This small molecule binds to this protein.
Small molecule (SMILES): CC(=O)N[C@H]1[C@H]([C@H](O)[C@H](O)CO)O[C@@](O[C@H]2[C@@H](O)[C@@H](CO)O[C@@H](O[C@H]3[C@H](O)[C@@H](O)[C@H](O)O[C@@H]3CO)[C@@H]2O)(C(=O)O)C[C@@H]1O

Sequence of chain 3.B:
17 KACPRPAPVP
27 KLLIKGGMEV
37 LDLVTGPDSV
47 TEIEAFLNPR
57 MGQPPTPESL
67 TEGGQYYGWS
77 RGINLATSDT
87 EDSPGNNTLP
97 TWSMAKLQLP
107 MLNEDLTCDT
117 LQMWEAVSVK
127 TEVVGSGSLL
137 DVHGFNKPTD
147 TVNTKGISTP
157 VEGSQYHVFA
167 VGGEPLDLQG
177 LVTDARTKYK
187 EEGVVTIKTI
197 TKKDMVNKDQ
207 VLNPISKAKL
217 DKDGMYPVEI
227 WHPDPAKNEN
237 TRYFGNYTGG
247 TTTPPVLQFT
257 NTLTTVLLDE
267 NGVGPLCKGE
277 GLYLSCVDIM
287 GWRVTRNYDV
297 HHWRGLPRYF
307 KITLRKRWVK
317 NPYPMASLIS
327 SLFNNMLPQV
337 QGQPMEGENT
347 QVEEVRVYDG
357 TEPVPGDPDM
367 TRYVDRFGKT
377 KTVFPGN

Sequence of chain 3.C:
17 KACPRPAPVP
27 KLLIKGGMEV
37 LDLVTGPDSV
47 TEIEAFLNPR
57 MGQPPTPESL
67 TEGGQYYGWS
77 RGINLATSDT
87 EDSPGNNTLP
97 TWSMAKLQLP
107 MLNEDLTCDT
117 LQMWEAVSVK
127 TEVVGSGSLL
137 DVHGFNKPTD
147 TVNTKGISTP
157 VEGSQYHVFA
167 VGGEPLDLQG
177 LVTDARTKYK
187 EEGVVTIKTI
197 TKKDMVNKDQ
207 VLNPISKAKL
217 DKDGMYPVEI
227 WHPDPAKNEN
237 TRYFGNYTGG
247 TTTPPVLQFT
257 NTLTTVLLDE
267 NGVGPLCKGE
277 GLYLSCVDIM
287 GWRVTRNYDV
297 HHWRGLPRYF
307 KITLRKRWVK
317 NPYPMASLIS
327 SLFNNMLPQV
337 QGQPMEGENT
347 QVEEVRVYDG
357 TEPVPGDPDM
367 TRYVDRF

Binding-site contacts:
Ligand atom C3 contacts residue VAL296 of chain 3.B at 3.5 Å (hydrophobic).
Ligand atom C1 contacts residue GLY78 of chain 3.B at 4.1 Å.
Ligand atom O3 contacts residue VAL296 of chain 3.B at 3.9 Å.
Ligand atom C2 contacts residue GLY78 of chain 3.B at 3.9 Å.
Ligand atom C5 contacts residue TYR72 of chain 3.B at 3.7 Å (hydrophobic).
Ligand atom C4 contacts residue TYR72 of chain 3.B at 3.9 Å (hydrophobic).
Ligand atom C11 contacts residue ASP85 of chain 3.C at 3.7 Å.
Ligand atom O3 contacts residue ARG77 of chain 3.B at 4.1 Å.
Ligand atom C3 contacts residue GLY78 of chain 3.B at 3.8 Å.
Ligand atom C4 contacts residue HIS298 of chain 3.B at 3.5 Å.
Ligand atom O3 contacts residue GLY78 of chain 3.B at 3.0 Å.
Ligand atom C6 contacts residue TYR72 of chain 3.B at 3.9 Å (hydrophobic).
Ligand atom C5 contacts residue ASN93 of chain 3.B at 4.0 Å.
Ligand atom C11 contacts residue TYR72 of chain 3.B at 3.5 Å (hydrophobic).
Ligand atom O4 contacts residue GLY78 of chain 3.B at 3.1 Å.
Ligand atom C9 contacts residue ARG77 of chain 3.B at 3.5 Å.
Ligand atom C1 contacts residue ARG77 of chain 3.B at 3.3 Å.
Ligand atom C6 contacts residue ASN93 of chain 3.B at 3.2 Å.
Ligand atom C3 contacts residue GLY78 of chain 3.B at 3.8 Å.
Ligand atom C4 contacts residue ARG77 of chain 3.B at 3.8 Å.
Ligand atom O1B contacts residue ARG77 of chain 3.B at 2.7 Å (salt-bridge).
Ligand atom O1B contacts residue TYR72 of chain 3.B at 3.8 Å.
Ligand atom O4 contacts residue HIS298 of chain 3.B at 3.1 Å (h-bond).
Ligand atom N5 contacts residue TYR72 of chain 3.B at 2.8 Å (h-bond).
Ligand atom C4 contacts residue GLY78 of chain 3.B at 3.3 Å.
Ligand atom C5 contacts residue ARG77 of chain 3.B at 4.2 Å.
Ligand atom C3 contacts residue HIS298 of chain 3.B at 3.5 Å.
Ligand atom O4 contacts residue ILE79 of chain 3.B at 3.8 Å.
Ligand atom O4 contacts residue ASN80 of chain 3.B at 4.3 Å.
Ligand atom O4 contacts residue THR291 of chain 3.B at 3.3 Å.
Ligand atom O6 contacts residue ASN93 of chain 3.B at 3.5 Å (h-bond).
Ligand atom C10 contacts residue TYR72 of chain 3.B at 3.6 Å (hydrophobic).
Ligand atom O1A contacts residue ARG77 of chain 3.B at 3.2 Å (salt-bridge).
Ligand atom C1 contacts residue TYR72 of chain 3.B at 3.7 Å (hydrophobic).
Ligand atom O4 contacts residue VAL296 of chain 3.B at 4.2 Å.
Ligand atom C2 contacts residue VAL296 of chain 3.B at 4.3 Å (hydrophobic).
Ligand atom C3 contacts residue ARG77 of chain 3.B at 4.0 Å.
Ligand atom O1A contacts residue TYR72 of chain 3.B at 3.0 Å.
Ligand atom O1A contacts residue GLY78 of chain 3.B at 3.9 Å.
Ligand atom O3 contacts residue ASN80 of chain 3.B at 3.9 Å.